This protein binds this small molecule.
Small molecule (SMILES): CC(=O)N[C@@H]1[C@@H](O)[C@H](O)[C@@H](CO)O[C@H]1O

Binding-site contacts:
Ligand atom C5 contacts residue ASN253 of chain 1.B at 3.7 Å.
Ligand atom C6 contacts residue SER256 of chain 1.B at 4.4 Å.
Ligand atom C1 contacts residue SER255 of chain 1.B at 4.0 Å.
Ligand atom C4 contacts residue SER256 of chain 1.B at 4.5 Å.
Ligand atom C4 contacts residue ASN253 of chain 1.B at 4.3 Å.
Ligand atom C7 contacts residue SER255 of chain 1.B at 4.0 Å.
Ligand atom O7 contacts residue ASN253 of chain 1.B at 4.4 Å.
Ligand atom C1 contacts residue SER256 of chain 1.B at 3.5 Å.
Ligand atom C2 contacts residue SER256 of chain 1.B at 4.5 Å.
Ligand atom C3 contacts residue ASN253 of chain 1.B at 3.8 Å.
Ligand atom C8 contacts residue SER255 of chain 1.B at 3.7 Å.
Ligand atom O6 contacts residue SER256 of chain 1.B at 4.1 Å.
Ligand atom O5 contacts residue SER256 of chain 1.B at 3.6 Å (h-bond).
Ligand atom C7 contacts residue ASN253 of chain 1.B at 3.9 Å.
Ligand atom O5 contacts residue ASN253 of chain 1.B at 2.4 Å (h-bond).
Ligand atom C2 contacts residue SER255 of chain 1.B at 4.2 Å.
Ligand atom C2 contacts residue ASN253 of chain 1.B at 2.5 Å.
Ligand atom C1 contacts residue ASN253 of chain 1.B at 1.4 Å.
Ligand atom N2 contacts residue ASN253 of chain 1.B at 3.0 Å (h-bond).
Ligand atom C5 contacts residue SER256 of chain 1.B at 3.5 Å.
Ligand atom N2 contacts residue SER255 of chain 1.B at 3.3 Å (h-bond).
Ligand atom C3 contacts residue SER256 of chain 1.B at 4.3 Å.

Sequence of chain 1.B:
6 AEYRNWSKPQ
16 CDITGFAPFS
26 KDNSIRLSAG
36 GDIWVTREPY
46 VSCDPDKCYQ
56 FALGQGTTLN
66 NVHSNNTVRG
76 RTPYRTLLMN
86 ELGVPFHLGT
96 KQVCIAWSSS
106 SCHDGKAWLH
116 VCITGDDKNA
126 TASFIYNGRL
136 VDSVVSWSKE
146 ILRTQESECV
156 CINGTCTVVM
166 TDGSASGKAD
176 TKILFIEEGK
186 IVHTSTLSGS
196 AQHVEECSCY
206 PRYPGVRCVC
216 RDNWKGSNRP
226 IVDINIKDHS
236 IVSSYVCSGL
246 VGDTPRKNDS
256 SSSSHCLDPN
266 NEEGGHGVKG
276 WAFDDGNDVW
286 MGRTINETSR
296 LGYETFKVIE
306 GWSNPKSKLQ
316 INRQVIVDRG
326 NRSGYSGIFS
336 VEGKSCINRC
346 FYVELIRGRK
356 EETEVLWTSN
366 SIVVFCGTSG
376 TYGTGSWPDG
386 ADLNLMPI